Sequence of chain 1.B:
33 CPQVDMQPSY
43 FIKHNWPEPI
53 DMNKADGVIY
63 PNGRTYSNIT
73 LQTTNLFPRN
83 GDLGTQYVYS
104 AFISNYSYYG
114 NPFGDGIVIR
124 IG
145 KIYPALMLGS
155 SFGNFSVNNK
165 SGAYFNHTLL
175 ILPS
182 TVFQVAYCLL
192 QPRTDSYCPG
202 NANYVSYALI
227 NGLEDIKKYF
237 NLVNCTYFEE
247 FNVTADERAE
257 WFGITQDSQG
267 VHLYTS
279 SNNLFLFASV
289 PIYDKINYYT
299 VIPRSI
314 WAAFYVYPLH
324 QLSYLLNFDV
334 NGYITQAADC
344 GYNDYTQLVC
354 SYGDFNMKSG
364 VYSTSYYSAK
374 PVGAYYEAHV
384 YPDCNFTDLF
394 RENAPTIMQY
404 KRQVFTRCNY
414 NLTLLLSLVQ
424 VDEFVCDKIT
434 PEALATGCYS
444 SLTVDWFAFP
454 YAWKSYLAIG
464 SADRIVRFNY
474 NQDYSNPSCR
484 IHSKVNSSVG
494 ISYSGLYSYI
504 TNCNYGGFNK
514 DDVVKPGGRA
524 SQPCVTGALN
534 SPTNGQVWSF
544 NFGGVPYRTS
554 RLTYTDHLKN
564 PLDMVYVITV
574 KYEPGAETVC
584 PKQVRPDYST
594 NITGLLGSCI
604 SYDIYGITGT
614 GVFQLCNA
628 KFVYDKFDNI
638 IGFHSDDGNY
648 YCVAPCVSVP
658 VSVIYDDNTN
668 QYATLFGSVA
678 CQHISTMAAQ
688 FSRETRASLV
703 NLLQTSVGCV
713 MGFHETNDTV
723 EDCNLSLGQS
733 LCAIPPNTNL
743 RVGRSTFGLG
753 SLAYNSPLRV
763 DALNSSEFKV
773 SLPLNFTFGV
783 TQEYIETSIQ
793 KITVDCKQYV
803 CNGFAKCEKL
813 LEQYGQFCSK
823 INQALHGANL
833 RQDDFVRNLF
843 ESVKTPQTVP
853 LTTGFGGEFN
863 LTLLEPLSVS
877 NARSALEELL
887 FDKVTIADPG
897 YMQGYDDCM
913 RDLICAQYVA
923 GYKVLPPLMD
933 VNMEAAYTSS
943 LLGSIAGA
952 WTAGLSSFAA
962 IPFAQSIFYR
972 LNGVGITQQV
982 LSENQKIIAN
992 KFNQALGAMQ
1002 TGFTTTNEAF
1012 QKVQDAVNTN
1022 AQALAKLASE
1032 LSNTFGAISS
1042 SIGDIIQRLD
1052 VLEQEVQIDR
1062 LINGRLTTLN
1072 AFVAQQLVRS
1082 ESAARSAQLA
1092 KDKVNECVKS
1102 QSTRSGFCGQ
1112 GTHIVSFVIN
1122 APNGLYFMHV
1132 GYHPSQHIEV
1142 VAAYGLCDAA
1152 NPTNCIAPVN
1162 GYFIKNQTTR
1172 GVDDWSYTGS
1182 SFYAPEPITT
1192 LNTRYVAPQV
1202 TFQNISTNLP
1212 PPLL

A protein and the small-molecule ligand that binds it are described below.
Small molecule (SMILES): CC(=O)N[C@@H]1[C@@H](O)[C@H](O)[C@@H](CO)O[C@H]1O

Binding-site contacts:
Ligand atom C3 contacts residue VAL1201 of chain 1.B at 3.5 Å (hydrophobic).
Ligand atom C4 contacts residue ASN1205 of chain 1.B at 4.2 Å.
Ligand atom C3 contacts residue GLN1200 of chain 1.B at 4.4 Å.
Ligand atom N2 contacts residue VAL1201 of chain 1.B at 3.5 Å (h-bond).
Ligand atom O4 contacts residue VAL1201 of chain 1.B at 4.1 Å.
Ligand atom C2 contacts residue VAL1201 of chain 1.B at 4.1 Å (hydrophobic).
Ligand atom C8 contacts residue VAL1201 of chain 1.B at 4.4 Å (hydrophobic).
Ligand atom C1 contacts residue PHE1203 of chain 1.B at 3.5 Å (hydrophobic).
Ligand atom O7 contacts residue PHE1203 of chain 1.B at 4.3 Å.
Ligand atom C8 contacts residue PHE1203 of chain 1.B at 3.1 Å (hydrophobic).
Ligand atom O3 contacts residue VAL1201 of chain 1.B at 3.0 Å (h-bond).
Ligand atom O5 contacts residue ASN1205 of chain 1.B at 2.2 Å (h-bond).
Ligand atom C8 contacts residue SER768 of chain 1.B at 4.0 Å.
Ligand atom C2 contacts residue ASN1205 of chain 1.B at 2.6 Å.
Ligand atom C3 contacts residue PHE1203 of chain 1.B at 4.4 Å (hydrophobic).
Ligand atom C7 contacts residue VAL1201 of chain 1.B at 4.3 Å (hydrophobic).
Ligand atom C1 contacts residue ASN1205 of chain 1.B at 1.4 Å.
Ligand atom O7 contacts residue ASN1205 of chain 1.B at 3.4 Å (h-bond).
Ligand atom C7 contacts residue ASN1205 of chain 1.B at 3.4 Å.
Ligand atom C2 contacts residue PHE1203 of chain 1.B at 3.7 Å (hydrophobic).
Ligand atom C8 contacts residue GLN1204 of chain 1.B at 3.4 Å.
Ligand atom C7 contacts residue PHE1203 of chain 1.B at 3.3 Å (hydrophobic).
Ligand atom C3 contacts residue ASN1205 of chain 1.B at 3.9 Å.
Ligand atom N2 contacts residue ASN1205 of chain 1.B at 3.1 Å (h-bond).
Ligand atom C5 contacts residue ASN1205 of chain 1.B at 3.5 Å.
Ligand atom N2 contacts residue PHE1203 of chain 1.B at 2.8 Å (h-bond).
Ligand atom C6 contacts residue ASN1205 of chain 1.B at 4.4 Å.